This protein binds this small molecule.
Small molecule (SMILES): CC[C@H](C)[C@H](NC(=O)[C@H](CCCNC(N)=[NH2+])NC(=O)[C@H](CCC(=O)O)NC(=O)[C@H](CCC(=O)O)NC(=O)[C@H](C)NC(=O)[C@H](CCC(=O)O)NC(=O)CN)C(=O)N[C@H](C(=O)N[C@@H](COP(=O)(O)O)C(=O)N[C@H](C=O)CC(C)C)[C@@H](C)CC

Binding-site contacts:
Ligand atom CD1 contacts residue ILE20 of chain 1.A at 3.7 Å (hydrophobic).
Ligand atom CA contacts residue ALY23 of chain 1.A at 4.0 Å.
Ligand atom O contacts residue HIS21 of chain 1.A at 2.9 Å (h-bond).
Ligand atom N contacts residue HIS21 of chain 1.A at 2.8 Å (h-bond).
Ligand atom NH2 contacts residue ILE20 of chain 1.A at 3.8 Å.
Ligand atom NH2 contacts residue GLU19 of chain 1.A at 3.0 Å (salt-bridge).
Ligand atom CB contacts residue HIS21 of chain 1.A at 4.0 Å.
Ligand atom O contacts residue HIS21 of chain 1.A at 3.9 Å.
Ligand atom CB contacts residue ALY23 of chain 1.A at 4.1 Å.
Ligand atom CD1 contacts residue PHE22 of chain 1.A at 3.7 Å (hydrophobic).
Ligand atom O contacts residue ILE20 of chain 1.A at 3.9 Å.
Ligand atom O contacts residue PHE22 of chain 1.A at 3.2 Å.
Ligand atom CD1 contacts residue LEU33 of chain 1.A at 3.6 Å (hydrophobic).
Ligand atom C contacts residue ALY23 of chain 1.A at 3.8 Å.
Ligand atom CB contacts residue PHE22 of chain 1.A at 3.8 Å (hydrophobic).
Ligand atom O contacts residue ALY23 of chain 1.A at 2.9 Å (h-bond).
Ligand atom CD1 contacts residue ARG40 of chain 1.A at 3.6 Å.
Ligand atom C contacts residue HIS21 of chain 1.A at 3.5 Å.
Ligand atom CG contacts residue PHE22 of chain 1.A at 4.1 Å (hydrophobic).
Ligand atom CA contacts residue HIS21 of chain 1.A at 3.2 Å.
Ligand atom CG1 contacts residue ARG40 of chain 1.A at 4.2 Å.
Ligand atom CD1 contacts residue PHE22 of chain 1.A at 3.8 Å (hydrophobic).
Ligand atom O contacts residue ALY23 of chain 1.A at 3.7 Å.
Ligand atom CD1 contacts residue SER36 of chain 1.A at 4.0 Å.
Ligand atom NE contacts residue ILE20 of chain 1.A at 3.9 Å.
Ligand atom CD1 contacts residue VAL24 of chain 1.A at 3.7 Å (hydrophobic).
Ligand atom NE contacts residue GLU19 of chain 1.A at 3.4 Å (salt-bridge).
Ligand atom CG1 contacts residue HIS21 of chain 1.A at 4.0 Å.
Ligand atom C contacts residue ALY23 of chain 1.A at 4.0 Å.
Ligand atom C contacts residue HIS21 of chain 1.A at 4.0 Å.
Ligand atom CA contacts residue ALY23 of chain 1.A at 3.7 Å.
Ligand atom N contacts residue ALY23 of chain 1.A at 3.0 Å (h-bond).
Ligand atom CD1 contacts residue LYS9 of chain 1.A at 4.1 Å.
Ligand atom CG2 contacts residue HIS21 of chain 1.A at 4.1 Å.
Ligand atom CZ contacts residue ILE20 of chain 1.A at 3.5 Å (hydrophobic).
Ligand atom CD2 contacts residue SER36 of chain 1.A at 4.0 Å.
Ligand atom CZ contacts residue GLU19 of chain 1.A at 3.5 Å.
Ligand atom NH1 contacts residue ILE20 of chain 1.A at 3.7 Å.
Ligand atom CG2 contacts residue ALY23 of chain 1.A at 4.0 Å.
Ligand atom NH2 contacts residue SER18 of chain 1.A at 4.0 Å.

Sequence of chain 1.A:
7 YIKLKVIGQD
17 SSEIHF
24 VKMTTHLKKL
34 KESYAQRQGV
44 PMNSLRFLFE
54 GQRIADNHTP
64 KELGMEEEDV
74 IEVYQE